This protein binds this small molecule.
Small molecule (SMILES): N[C@@H](CC(=O)O)C(=O)O

Binding-site contacts:
Ligand atom OD2 contacts residue ARG229 of chain 1.A at 4.0 Å.
Ligand atom OXT contacts residue ARG167 of chain 1.A at 2.5 Å.
Ligand atom CA contacts residue THR168 of chain 1.A at 4.2 Å.
Ligand atom N contacts residue LEU267 of chain 1.A at 3.3 Å (h-bond).
Ligand atom OD2 contacts residue LEU267 of chain 1.A at 2.6 Å (h-bond).
Ligand atom O contacts residue LYS84 of chain 3.A at 3.6 Å (salt-bridge).
Ligand atom C contacts residue PCT1 of chain 1.F at 3.7 Å.
Ligand atom O contacts residue PCT1 of chain 1.F at 2.8 Å (h-bond).
Ligand atom CB contacts residue PCT1 of chain 1.F at 3.7 Å.
Ligand atom OD1 contacts residue ARG229 of chain 1.A at 2.5 Å (salt-bridge).
Ligand atom CG contacts residue GLN231 of chain 1.A at 3.5 Å.
Ligand atom OD2 contacts residue PCT1 of chain 1.F at 4.1 Å.
Ligand atom N contacts residue PCT1 of chain 1.F at 2.9 Å.
Ligand atom CG contacts residue LYS84 of chain 3.A at 4.4 Å.
Ligand atom C contacts residue ARG167 of chain 1.A at 3.2 Å.
Ligand atom C contacts residue ARG105 of chain 1.A at 4.0 Å.
Ligand atom CA contacts residue LYS84 of chain 3.A at 4.3 Å.
Ligand atom O contacts residue HIS134 of chain 1.A at 3.9 Å.
Ligand atom OD1 contacts residue GLN231 of chain 1.A at 2.7 Å (h-bond).
Ligand atom CG contacts residue PCT1 of chain 1.F at 4.4 Å.
Ligand atom OXT contacts residue HIS134 of chain 1.A at 3.7 Å.
Ligand atom CB contacts residue ARG229 of chain 1.A at 3.7 Å.
Ligand atom CB contacts residue LEU267 of chain 1.A at 4.2 Å (hydrophobic).
Ligand atom CB contacts residue GLN231 of chain 1.A at 3.9 Å.
Ligand atom C contacts residue HIS134 of chain 1.A at 3.8 Å.
Ligand atom O contacts residue ARG167 of chain 1.A at 3.2 Å (salt-bridge).
Ligand atom C contacts residue LYS84 of chain 3.A at 4.1 Å.
Ligand atom CG contacts residue ARG229 of chain 1.A at 3.4 Å.
Ligand atom O contacts residue ARG105 of chain 1.A at 2.9 Å (salt-bridge).
Ligand atom CG contacts residue LEU267 of chain 1.A at 3.7 Å (hydrophobic).
Ligand atom OD1 contacts residue PRO268 of chain 1.A at 4.4 Å.
Ligand atom OD2 contacts residue PRO268 of chain 1.A at 3.3 Å.
Ligand atom N contacts residue THR168 of chain 1.A at 3.9 Å.
Ligand atom CA contacts residue LEU267 of chain 1.A at 4.4 Å (hydrophobic).
Ligand atom N contacts residue HIS134 of chain 1.A at 4.4 Å.
Ligand atom N contacts residue PRO266 of chain 1.A at 4.1 Å.
Ligand atom CG contacts residue PRO268 of chain 1.A at 3.8 Å (hydrophobic).
Ligand atom CB contacts residue PRO268 of chain 1.A at 4.4 Å (hydrophobic).
Ligand atom CB contacts residue LYS84 of chain 3.A at 3.4 Å.
Ligand atom CA contacts residue PCT1 of chain 1.F at 3.8 Å.

Sequence of chain 1.A:
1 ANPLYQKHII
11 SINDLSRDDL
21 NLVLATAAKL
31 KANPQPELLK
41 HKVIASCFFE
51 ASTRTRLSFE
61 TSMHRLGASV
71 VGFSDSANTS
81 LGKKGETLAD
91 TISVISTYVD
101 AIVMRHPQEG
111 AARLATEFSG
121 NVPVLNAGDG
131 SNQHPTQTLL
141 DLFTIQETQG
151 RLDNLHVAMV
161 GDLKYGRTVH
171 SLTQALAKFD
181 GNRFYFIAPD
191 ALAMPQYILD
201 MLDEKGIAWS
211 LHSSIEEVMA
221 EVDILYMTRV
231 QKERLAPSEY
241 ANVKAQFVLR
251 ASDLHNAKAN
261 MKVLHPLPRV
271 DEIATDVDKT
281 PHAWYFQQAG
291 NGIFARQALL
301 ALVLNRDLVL

Sequence of chain 3.A:
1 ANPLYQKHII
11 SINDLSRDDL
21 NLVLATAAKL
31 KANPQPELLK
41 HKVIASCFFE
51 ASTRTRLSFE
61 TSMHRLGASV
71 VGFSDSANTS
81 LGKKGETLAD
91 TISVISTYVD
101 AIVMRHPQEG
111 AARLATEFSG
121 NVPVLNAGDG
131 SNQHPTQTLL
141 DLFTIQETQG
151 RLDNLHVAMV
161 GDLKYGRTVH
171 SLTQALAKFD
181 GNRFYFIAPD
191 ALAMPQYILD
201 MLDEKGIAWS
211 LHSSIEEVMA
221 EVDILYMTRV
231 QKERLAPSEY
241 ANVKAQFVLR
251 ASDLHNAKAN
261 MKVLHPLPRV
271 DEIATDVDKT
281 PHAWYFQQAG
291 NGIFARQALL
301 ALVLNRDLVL